The protein below binds the small molecule below.
Small molecule (SMILES): CC(=O)N[C@H]1[C@H](O[C@H]2[C@H](O)[C@@H](NC(C)=O)CO[C@@H]2CO[C@@H]2O[C@@H](C)[C@@H](O)[C@@H](O)[C@@H]2O)O[C@H](CO)[C@@H](O)[C@@H]1O

Binding-site contacts:
Ligand atom C6 contacts residue THR181 of chain 1.B at 3.9 Å.
Ligand atom O7 contacts residue TRP250 of chain 1.B at 4.5 Å.
Ligand atom C8 contacts residue THR252 of chain 1.B at 3.8 Å.
Ligand atom O5 contacts residue TRP250 of chain 1.B at 4.1 Å.
Ligand atom C6 contacts residue TRP250 of chain 1.B at 4.3 Å (hydrophobic).
Ligand atom C7 contacts residue TRP250 of chain 1.B at 4.5 Å (hydrophobic).
Ligand atom C1 contacts residue TRP250 of chain 1.B at 4.2 Å (hydrophobic).
Ligand atom C1 contacts residue ASN179 of chain 1.B at 1.5 Å.
Ligand atom C4 contacts residue ASN179 of chain 1.B at 4.3 Å.
Ligand atom C5 contacts residue TRP250 of chain 1.B at 3.9 Å (hydrophobic).
Ligand atom C3 contacts residue ASN179 of chain 1.B at 3.9 Å.
Ligand atom C6 contacts residue TRP250 of chain 1.B at 3.7 Å (hydrophobic).
Ligand atom O5 contacts residue ASN179 of chain 1.B at 2.4 Å (h-bond).
Ligand atom C7 contacts residue THR252 of chain 1.B at 4.2 Å.
Ligand atom N2 contacts residue ASN179 of chain 1.B at 3.0 Å (h-bond).
Ligand atom C5 contacts residue THR181 of chain 1.B at 4.2 Å.
Ligand atom C7 contacts residue ASN179 of chain 1.B at 3.6 Å.
Ligand atom O5 contacts residue TRP250 of chain 1.B at 4.4 Å.
Ligand atom N2 contacts residue THR252 of chain 1.B at 4.0 Å.
Ligand atom O5 contacts residue THR181 of chain 1.B at 4.0 Å.
Ligand atom C8 contacts residue TRP250 of chain 1.B at 3.5 Å (hydrophobic).
Ligand atom C2 contacts residue ASN179 of chain 1.B at 2.6 Å.
Ligand atom O7 contacts residue ASN179 of chain 1.B at 3.9 Å.
Ligand atom C5 contacts residue ASN179 of chain 1.B at 3.8 Å.

Sequence of chain 1.B:
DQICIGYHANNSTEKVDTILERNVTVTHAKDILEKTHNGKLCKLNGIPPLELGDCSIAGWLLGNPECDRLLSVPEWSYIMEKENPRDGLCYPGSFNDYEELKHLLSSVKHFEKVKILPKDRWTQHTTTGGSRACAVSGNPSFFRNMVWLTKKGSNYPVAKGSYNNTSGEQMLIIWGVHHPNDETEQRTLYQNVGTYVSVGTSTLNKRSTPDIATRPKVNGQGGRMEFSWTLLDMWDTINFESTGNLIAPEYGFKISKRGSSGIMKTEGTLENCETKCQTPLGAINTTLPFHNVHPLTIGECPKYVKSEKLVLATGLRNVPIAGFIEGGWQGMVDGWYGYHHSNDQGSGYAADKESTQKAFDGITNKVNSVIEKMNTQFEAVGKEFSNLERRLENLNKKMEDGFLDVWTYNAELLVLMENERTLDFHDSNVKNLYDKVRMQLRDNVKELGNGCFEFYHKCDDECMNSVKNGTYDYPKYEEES